Sequence of chain 1.B:
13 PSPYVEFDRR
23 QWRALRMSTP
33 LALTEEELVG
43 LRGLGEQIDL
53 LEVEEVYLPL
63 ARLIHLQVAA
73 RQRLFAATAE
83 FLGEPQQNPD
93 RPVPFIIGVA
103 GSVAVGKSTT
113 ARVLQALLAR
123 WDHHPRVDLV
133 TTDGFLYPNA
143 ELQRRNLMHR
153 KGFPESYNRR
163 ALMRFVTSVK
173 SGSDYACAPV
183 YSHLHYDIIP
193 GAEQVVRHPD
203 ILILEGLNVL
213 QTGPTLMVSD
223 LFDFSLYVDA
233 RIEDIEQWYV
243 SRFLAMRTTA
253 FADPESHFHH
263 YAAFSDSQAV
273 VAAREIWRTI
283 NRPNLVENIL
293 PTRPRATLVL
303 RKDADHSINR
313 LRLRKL

Binding-site contacts:
Ligand atom CAI contacts residue ASP135 of chain 1.B at 3.3 Å.
Ligand atom CAB contacts residue TYR188 of chain 1.B at 3.7 Å (hydrophobic).
Ligand atom CAH contacts residue LEU209 of chain 1.B at 3.6 Å (hydrophobic).
Ligand atom CAB contacts residue PHE260 of chain 1.B at 3.6 Å (hydrophobic).
Ligand atom NAR contacts residue TYR241 of chain 1.B at 3.5 Å (h-bond).
Ligand atom CAO contacts residue TYR241 of chain 1.B at 3.9 Å (hydrophobic).
Ligand atom OAC contacts residue TYR188 of chain 1.B at 3.5 Å.
Ligand atom CAM contacts residue TYR241 of chain 1.B at 3.4 Å (hydrophobic).
Ligand atom CAZ contacts residue TYR241 of chain 1.B at 3.4 Å (hydrophobic).
Ligand atom NAQ contacts residue ASN283 of chain 1.B at 3.3 Å (h-bond).
Ligand atom CAU contacts residue TYR183 of chain 1.B at 3.5 Å (hydrophobic).
Ligand atom FAG contacts residue TYR188 of chain 1.B at 3.4 Å.
Ligand atom FAG contacts residue HIS185 of chain 1.B at 3.3 Å.
Ligand atom NAR contacts residue ASN283 of chain 1.B at 3.0 Å (h-bond).
Ligand atom SAT contacts residue PHE245 of chain 1.B at 4.0 Å.
Ligand atom FAF contacts residue VAL105 of chain 1.B at 3.6 Å.
Ligand atom CAI contacts residue LEU209 of chain 1.B at 3.4 Å (hydrophobic).
Ligand atom FAG contacts residue TYR183 of chain 1.B at 4.0 Å.
Ligand atom FAE contacts residue VAL105 of chain 1.B at 3.9 Å.
Ligand atom CAV contacts residue TYR241 of chain 1.B at 3.5 Å (hydrophobic).
Ligand atom CAH contacts residue LEU138 of chain 1.B at 3.6 Å (hydrophobic).
Ligand atom NAQ contacts residue TYR241 of chain 1.B at 2.4 Å (h-bond).
Ligand atom CAO contacts residue PHE245 of chain 1.B at 3.9 Å (hydrophobic).
Ligand atom FAD contacts residue ALA106 of chain 1.B at 3.7 Å.
Ligand atom FAD contacts residue TYR241 of chain 1.B at 3.4 Å.
Ligand atom CAJ contacts residue LEU138 of chain 1.B at 3.6 Å (hydrophobic).
Ligand atom CAW contacts residue TYR188 of chain 1.B at 3.5 Å (hydrophobic).
Ligand atom CAL contacts residue VAL105 of chain 1.B at 3.9 Å (hydrophobic).
Ligand atom CAK contacts residue ASP135 of chain 1.B at 3.8 Å.
Ligand atom OAC contacts residue LYS153 of chain 1.B at 3.5 Å.
Ligand atom OAC contacts residue TYR183 of chain 1.B at 2.4 Å (h-bond).
Ligand atom CAP contacts residue TYR188 of chain 1.B at 3.3 Å (hydrophobic).
Ligand atom SAT contacts residue TYR241 of chain 1.B at 3.7 Å.
Ligand atom CAV contacts residue ARG244 of chain 1.B at 3.5 Å.
Ligand atom CAH contacts residue TYR159 of chain 1.B at 3.7 Å (hydrophobic).
Ligand atom CAM contacts residue PHE245 of chain 1.B at 3.9 Å (hydrophobic).
Ligand atom FAD contacts residue ARG244 of chain 1.B at 3.0 Å.
Ligand atom FAD contacts residue VAL105 of chain 1.B at 3.8 Å.
Ligand atom FAF contacts residue HIS185 of chain 1.B at 3.7 Å.
Ligand atom CAN contacts residue TYR188 of chain 1.B at 3.4 Å (hydrophobic).

A protein and the small-molecule ligand that binds it are described below.
Small molecule (SMILES): C[C@H](NC(=O)c1ccccc1C(F)(F)F)c1nnc(SCc2ccc(F)cc2)n1C